Binding-site contacts:
Ligand atom C5 contacts residue GLU241 of chain 1.A at 4.0 Å.
Ligand atom O3 contacts residue ARG206 of chain 1.A at 4.0 Å.
Ligand atom C4 contacts residue TRP238 of chain 1.A at 3.6 Å (hydrophobic).
Ligand atom O6 contacts residue PHE174 of chain 1.A at 3.4 Å.
Ligand atom C6' contacts residue GLY173 of chain 1.A at 4.1 Å.
Ligand atom C4 contacts residue ARG206 of chain 1.A at 4.2 Å.
Ligand atom O4 contacts residue ASP264 of chain 1.A at 2.6 Å (salt-bridge).
Ligand atom O3 contacts residue ASP264 of chain 1.A at 4.0 Å.
Ligand atom C6 contacts residue GLU241 of chain 1.A at 3.4 Å.
Ligand atom C5' contacts residue GLY173 of chain 1.A at 4.0 Å.
Ligand atom C6 contacts residue TRP238 of chain 1.A at 3.4 Å (hydrophobic).
Ligand atom O6 contacts residue TRP238 of chain 1.A at 3.5 Å (h-bond).
Ligand atom C5 contacts residue TRP238 of chain 1.A at 3.7 Å (hydrophobic).
Ligand atom C4 contacts residue GLU241 of chain 1.A at 3.4 Å.
Ligand atom C2' contacts residue HIS171 of chain 1.A at 4.1 Å.
Ligand atom C4 contacts residue LEU267 of chain 1.A at 4.2 Å (hydrophobic).
Ligand atom C6 contacts residue ASP264 of chain 1.A at 4.1 Å.
Ligand atom O4 contacts residue ALA281 of chain 1.A at 3.9 Å.
Ligand atom C2' contacts residue LEU267 of chain 1.A at 4.0 Å (hydrophobic).
Ligand atom O5 contacts residue HIS171 of chain 1.A at 3.2 Å.
Ligand atom C6 contacts residue THR183 of chain 1.A at 3.4 Å.
Ligand atom C4 contacts residue HIS171 of chain 1.A at 4.0 Å.
Ligand atom O4 contacts residue ARG206 of chain 1.A at 2.9 Å (salt-bridge).
Ligand atom O4 contacts residue HIS171 of chain 1.A at 3.0 Å.
Ligand atom C4' contacts residue PHE174 of chain 1.A at 4.1 Å (hydrophobic).
Ligand atom O6 contacts residue THR183 of chain 1.A at 2.8 Å (h-bond).
Ligand atom C4 contacts residue ASP264 of chain 1.A at 3.3 Å.
Ligand atom C2 contacts residue HIS171 of chain 1.A at 3.9 Å.
Ligand atom O5 contacts residue ARG206 of chain 1.A at 3.9 Å.
Ligand atom C3' contacts residue LEU267 of chain 1.A at 4.0 Å (hydrophobic).
Ligand atom C2 contacts residue ARG206 of chain 1.A at 4.2 Å.
Ligand atom C6 contacts residue TYR202 of chain 1.A at 3.7 Å (hydrophobic).
Ligand atom O5 contacts residue PHE174 of chain 1.A at 4.0 Å.
Ligand atom C6 contacts residue PRO172 of chain 1.A at 3.9 Å (hydrophobic).
Ligand atom C3 contacts residue TRP238 of chain 1.A at 3.9 Å (hydrophobic).
Ligand atom C5 contacts residue HIS171 of chain 1.A at 4.0 Å.
Ligand atom C4' contacts residue GLY173 of chain 1.A at 3.8 Å.
Ligand atom C1 contacts residue HIS171 of chain 1.A at 3.8 Å.
Ligand atom O1 contacts residue HIS171 of chain 1.A at 3.5 Å (h-bond).
Ligand atom O4 contacts residue GLU241 of chain 1.A at 2.6 Å (salt-bridge).

Sequence of chain 1.A:
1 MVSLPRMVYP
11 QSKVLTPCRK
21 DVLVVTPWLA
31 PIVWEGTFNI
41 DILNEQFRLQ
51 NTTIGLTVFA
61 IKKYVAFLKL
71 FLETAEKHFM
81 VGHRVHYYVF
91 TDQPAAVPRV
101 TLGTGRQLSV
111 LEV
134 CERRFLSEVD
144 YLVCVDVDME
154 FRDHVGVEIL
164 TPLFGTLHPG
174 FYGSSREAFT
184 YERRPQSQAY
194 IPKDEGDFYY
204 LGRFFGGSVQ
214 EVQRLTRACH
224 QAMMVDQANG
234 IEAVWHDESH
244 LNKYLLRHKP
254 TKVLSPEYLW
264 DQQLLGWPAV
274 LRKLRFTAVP

This small molecule binds to this protein.
Small molecule (SMILES): CCCCCCO[C@@H]1O[C@H](CO)[C@H](O)[C@H](O)[C@H]1O[C@@H]1O[C@@H](C)[C@@H](O)[C@@H](O)[C@@H]1O